The small molecule below binds the protein below.
Small molecule (SMILES): CC[C@H](C)[C@H](NC(=O)[C@H](C)NC(=O)[C@H](CS)NC(=O)[C@@H](NC(=O)[C@H](CC1=c2ccccc2=NC1)NC(=O)[C@H](CC1=CN=C2CC=CC=C12)NC(=O)[C@H](C)NC(=O)[C@@H]1CCCN1C(=O)[C@@H](N)CC(=O)O)C(C)C)C(=O)N[C@@H](C)C(=O)N[C@@H](C)C(=O)N[C@H](C(=O)N[C@@H](CCC(=O)O)C(=O)N[C@@H](CS)C(=O)N[C@@H](CO)C(=O)N[C@@H](CC(=O)O)C(=O)N[C@H](C=O)C(C)C)[C@@H](C)CC

Sequence of chain 1.A:
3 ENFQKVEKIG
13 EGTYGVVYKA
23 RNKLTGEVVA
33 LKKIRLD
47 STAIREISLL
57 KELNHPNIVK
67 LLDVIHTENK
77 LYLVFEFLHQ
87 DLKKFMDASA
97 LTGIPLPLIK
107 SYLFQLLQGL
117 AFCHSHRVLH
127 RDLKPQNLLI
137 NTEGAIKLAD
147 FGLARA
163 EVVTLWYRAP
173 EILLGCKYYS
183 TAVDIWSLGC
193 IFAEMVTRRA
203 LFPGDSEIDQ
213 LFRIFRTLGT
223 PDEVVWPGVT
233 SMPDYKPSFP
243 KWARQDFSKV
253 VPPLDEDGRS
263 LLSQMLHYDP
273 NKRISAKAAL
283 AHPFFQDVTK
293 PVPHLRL

Binding-site contacts:
Ligand atom CD1 contacts residue GLU29 of chain 1.A at 3.7 Å.
Ligand atom CH2 contacts residue ASN24 of chain 1.A at 3.7 Å.
Ligand atom CD1 contacts residue TYR20 of chain 1.A at 3.7 Å (hydrophobic).
Ligand atom CG contacts residue TYR78 of chain 1.A at 3.5 Å (hydrophobic).
Ligand atom CB contacts residue ASN24 of chain 1.A at 3.3 Å.
Ligand atom CG2 contacts residue TYR78 of chain 1.A at 3.4 Å (hydrophobic).
Ligand atom C contacts residue NH21 of chain 1.C at 1.4 Å.
Ligand atom CG1 contacts residue LEU33 of chain 1.A at 3.5 Å (hydrophobic).
Ligand atom CB contacts residue WHL1 of chain 1.D at 3.5 Å.
Ligand atom OE1 contacts residue LYS76 of chain 1.A at 3.3 Å.
Ligand atom CG contacts residue LYS35 of chain 1.A at 3.3 Å.
Ligand atom OD2 contacts residue ARG37 of chain 1.A at 3.6 Å (salt-bridge).
Ligand atom CB contacts residue VAL8 of chain 1.A at 3.6 Å (hydrophobic).
Ligand atom O contacts residue WHL1 of chain 1.D at 3.7 Å.
Ligand atom CG contacts residue ARG37 of chain 1.A at 3.5 Å.
Ligand atom N contacts residue GLN6 of chain 1.A at 3.7 Å.
Ligand atom CB contacts residue NH21 of chain 1.C at 3.7 Å.
Ligand atom CZ2 contacts residue GLU29 of chain 1.A at 3.7 Å.
Ligand atom CB contacts residue GLN6 of chain 1.A at 3.0 Å.
Ligand atom OE2 contacts residue THR73 of chain 1.A at 3.7 Å.
Ligand atom CZ3 contacts residue GLN6 of chain 1.A at 3.4 Å.
Ligand atom CA contacts residue WHL1 of chain 1.D at 3.7 Å.
Ligand atom O contacts residue NH21 of chain 1.C at 2.1 Å (h-bond).
Ligand atom CB contacts residue WHL1 of chain 1.D at 3.0 Å.
Ligand atom CA contacts residue NH21 of chain 1.C at 2.6 Å.
Ligand atom OE1 contacts residue TYR78 of chain 1.A at 2.4 Å (h-bond).
Ligand atom N contacts residue NH21 of chain 1.C at 2.8 Å (h-bond).
Ligand atom NE1 contacts residue GLU29 of chain 1.A at 3.7 Å.
Ligand atom OD2 contacts residue LYS35 of chain 1.A at 2.2 Å (salt-bridge).
Ligand atom CE3 contacts residue GLN6 of chain 1.A at 3.4 Å.
Ligand atom CD2 contacts residue ASN24 of chain 1.A at 3.6 Å.
Ligand atom CZ3 contacts residue ILE71 of chain 1.A at 3.6 Å (hydrophobic).
Ligand atom CG1 contacts residue VAL8 of chain 1.A at 3.7 Å (hydrophobic).
Ligand atom CD1 contacts residue ILE71 of chain 1.A at 3.4 Å (hydrophobic).
Ligand atom CH2 contacts residue ALA22 of chain 1.A at 3.3 Å (hydrophobic).
Ligand atom CG contacts residue ASN24 of chain 1.A at 3.3 Å.
Ligand atom OD1 contacts residue ARG37 of chain 1.A at 3.1 Å (salt-bridge).
Ligand atom CD contacts residue TYR78 of chain 1.A at 3.3 Å (hydrophobic).
Ligand atom N contacts residue TYR78 of chain 1.A at 3.7 Å.
Ligand atom SG contacts residue WHL1 of chain 1.D at 1.8 Å.